Sequence of chain 2.A:
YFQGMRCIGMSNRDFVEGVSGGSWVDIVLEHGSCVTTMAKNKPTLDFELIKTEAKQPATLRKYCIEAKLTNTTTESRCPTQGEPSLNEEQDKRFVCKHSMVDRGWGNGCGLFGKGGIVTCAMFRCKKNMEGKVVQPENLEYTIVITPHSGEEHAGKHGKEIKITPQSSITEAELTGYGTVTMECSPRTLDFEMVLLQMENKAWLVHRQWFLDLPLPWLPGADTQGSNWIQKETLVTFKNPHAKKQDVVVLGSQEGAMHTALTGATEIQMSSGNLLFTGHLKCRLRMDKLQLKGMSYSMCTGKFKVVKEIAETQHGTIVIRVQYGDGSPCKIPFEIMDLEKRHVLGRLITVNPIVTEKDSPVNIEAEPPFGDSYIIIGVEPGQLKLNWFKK

This small molecule binds to this protein.
Small molecule (SMILES): CC(=O)N[C@@H]1[C@@H](O)[C@H](O)[C@@H](CO)O[C@H]1O

Sequence of chain 2.B:
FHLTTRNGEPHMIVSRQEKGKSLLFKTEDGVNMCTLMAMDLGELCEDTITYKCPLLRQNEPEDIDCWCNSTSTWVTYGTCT

Binding-site contacts:
Ligand atom O3 contacts residue NAG1 of chain 2.N at 2.4 Å (h-bond).
Ligand atom C8 contacts residue MET126 of chain 2.A at 3.7 Å (hydrophobic).
Ligand atom O6 contacts residue CYS45 of chain 2.B at 3.4 Å (h-bond).
Ligand atom O5 contacts residue THR48 of chain 2.B at 4.0 Å.
Ligand atom C8 contacts residue ASN75 of chain 2.A at 3.0 Å.
Ligand atom C6 contacts residue NAG1 of chain 2.N at 3.4 Å.
Ligand atom C6 contacts residue ASN75 of chain 2.A at 3.8 Å.
Ligand atom C1 contacts residue ASN75 of chain 2.A at 1.3 Å.
Ligand atom C5 contacts residue NAG1 of chain 2.N at 3.7 Å.
Ligand atom C5 contacts residue ASN75 of chain 2.A at 3.2 Å.
Ligand atom C6 contacts residue THR48 of chain 2.B at 4.4 Å.
Ligand atom O7 contacts residue ASN75 of chain 2.A at 3.2 Å (h-bond).
Ligand atom C8 contacts residue PHE98 of chain 2.A at 3.6 Å (hydrophobic).
Ligand atom C2 contacts residue NAG1 of chain 2.N at 4.1 Å.
Ligand atom N2 contacts residue ASN75 of chain 2.A at 3.0 Å (h-bond).
Ligand atom O4 contacts residue NAG1 of chain 2.N at 1.6 Å.
Ligand atom C6 contacts residue CYS45 of chain 2.B at 4.4 Å (hydrophobic).
Ligand atom C3 contacts residue NAG1 of chain 2.N at 3.3 Å.
Ligand atom C7 contacts residue ASN75 of chain 2.A at 2.8 Å.
Ligand atom O6 contacts residue GLU46 of chain 2.B at 3.8 Å.
Ligand atom O6 contacts residue ASN75 of chain 2.A at 3.8 Å.
Ligand atom C3 contacts residue ASN75 of chain 2.A at 3.5 Å.
Ligand atom O6 contacts residue THR48 of chain 2.B at 4.0 Å.
Ligand atom C4 contacts residue ASN75 of chain 2.A at 4.0 Å.
Ligand atom C4 contacts residue NAG1 of chain 2.N at 2.9 Å.
Ligand atom O5 contacts residue ASN75 of chain 2.A at 2.1 Å (h-bond).
Ligand atom O7 contacts residue MET126 of chain 2.A at 3.1 Å.
Ligand atom C7 contacts residue MET126 of chain 2.A at 3.8 Å (hydrophobic).
Ligand atom C2 contacts residue ASN75 of chain 2.A at 2.6 Å.
Ligand atom O6 contacts residue NAG1 of chain 2.N at 4.1 Å.